Binding-site contacts:
Ligand atom O4 contacts residue ILE287 of chain 2.A at 3.2 Å.
Ligand atom O6 contacts residue GLN375 of chain 2.A at 3.3 Å.
Ligand atom C2 contacts residue ASN120 of chain 3.A at 2.5 Å.
Ligand atom O6 contacts residue LYS308 of chain 2.A at 2.9 Å (salt-bridge).
Ligand atom C8 contacts residue PHE372 of chain 2.A at 3.6 Å (hydrophobic).
Ligand atom C1 contacts residue ASN120 of chain 3.A at 1.4 Å.
Ligand atom C4 contacts residue GLU294 of chain 2.A at 3.6 Å.
Ligand atom O5 contacts residue GLY374 of chain 2.A at 3.3 Å.
Ligand atom O4 contacts residue GLU294 of chain 2.A at 2.9 Å (salt-bridge).
Ligand atom C8 contacts residue ARG140 of chain 3.A at 3.4 Å.
Ligand atom O3 contacts residue GLY312 of chain 2.A at 2.9 Å (h-bond).
Ligand atom O3 contacts residue ASP250 of chain 2.A at 2.9 Å (salt-bridge).
Ligand atom N2 contacts residue ASN120 of chain 3.A at 2.9 Å (h-bond).
Ligand atom C6 contacts residue PRO309 of chain 2.A at 3.6 Å (hydrophobic).
Ligand atom O5 contacts residue GLN375 of chain 2.A at 3.3 Å (h-bond).
Ligand atom C4 contacts residue ILE287 of chain 2.A at 3.6 Å (hydrophobic).
Ligand atom C3 contacts residue GLY312 of chain 2.A at 3.1 Å.
Ligand atom N2 contacts residue ARG140 of chain 3.A at 3.3 Å (salt-bridge).
Ligand atom O3 contacts residue ARG283 of chain 2.A at 2.9 Å (salt-bridge).
Ligand atom C6 contacts residue GLN311 of chain 2.A at 3.6 Å.
Ligand atom O2 contacts residue LEU296 of chain 2.A at 3.5 Å.
Ligand atom C3 contacts residue GLU294 of chain 2.A at 3.3 Å.
Ligand atom O5 contacts residue ASP250 of chain 2.A at 3.5 Å (salt-bridge).
Ligand atom O6 contacts residue ILE285 of chain 2.A at 2.7 Å (h-bond).
Ligand atom O2 contacts residue GLY312 of chain 2.A at 3.1 Å.
Ligand atom O3 contacts residue GLN311 of chain 2.A at 3.2 Å.
Ligand atom C6 contacts residue ILE285 of chain 2.A at 3.4 Å (hydrophobic).
Ligand atom O5 contacts residue ASN120 of chain 3.A at 2.4 Å (h-bond).
Ligand atom O3 contacts residue GLU294 of chain 2.A at 2.6 Å (salt-bridge).
Ligand atom O5 contacts residue ARG283 of chain 2.A at 3.2 Å (salt-bridge).
Ligand atom C6 contacts residue ASP250 of chain 2.A at 3.5 Å.
Ligand atom O6 contacts residue ASP250 of chain 2.A at 2.6 Å (salt-bridge).
Ligand atom C6 contacts residue LEU373 of chain 2.A at 3.3 Å (hydrophobic).
Ligand atom C6 contacts residue THR310 of chain 2.A at 3.6 Å.
Ligand atom O6 contacts residue THR310 of chain 2.A at 3.5 Å (h-bond).
Ligand atom C5 contacts residue ARG283 of chain 2.A at 3.6 Å.
Ligand atom O3 contacts residue ASN249 of chain 2.A at 2.7 Å (h-bond).
Ligand atom O4 contacts residue ARG247 of chain 2.A at 3.1 Å (salt-bridge).
Ligand atom O2 contacts residue ASN249 of chain 2.A at 3.0 Å (h-bond).
Ligand atom C7 contacts residue ASN120 of chain 3.A at 3.6 Å.

A protein and the small-molecule ligand that binds it are described below.
Small molecule (SMILES): CC(=O)N[C@H]1[C@H](O[C@H]2[C@H](O)[C@@H](NC(C)=O)CO[C@@H]2CO)O[C@H](CO)[C@@H](O[C@@H]2O[C@H](CO[C@H]3O[C@H](CO)[C@@H](O)[C@H](O)[C@@H]3O)[C@@H](O)[C@H](O[C@H]3O[C@H](CO)[C@@H](O)[C@H](O)[C@@H]3O[C@H]3O[C@H](CO)[C@@H](O)[C@H](O)[C@@H]3O[C@H]3O[C@H](CO)[C@@H](O)[C@H](O)[C@@H]3O)[C@@H]2O)[C@@H]1O

Sequence of chain 2.A:
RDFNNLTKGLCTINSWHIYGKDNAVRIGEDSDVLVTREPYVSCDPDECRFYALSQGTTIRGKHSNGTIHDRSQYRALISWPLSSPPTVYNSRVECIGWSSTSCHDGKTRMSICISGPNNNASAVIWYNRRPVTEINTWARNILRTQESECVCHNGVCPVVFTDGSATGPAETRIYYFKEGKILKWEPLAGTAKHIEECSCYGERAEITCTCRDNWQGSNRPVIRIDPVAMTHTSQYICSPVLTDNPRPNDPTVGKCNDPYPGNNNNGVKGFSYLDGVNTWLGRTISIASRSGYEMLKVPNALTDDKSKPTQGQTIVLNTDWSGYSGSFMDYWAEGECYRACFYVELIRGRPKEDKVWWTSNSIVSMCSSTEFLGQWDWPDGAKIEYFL

Sequence of chain 3.A:
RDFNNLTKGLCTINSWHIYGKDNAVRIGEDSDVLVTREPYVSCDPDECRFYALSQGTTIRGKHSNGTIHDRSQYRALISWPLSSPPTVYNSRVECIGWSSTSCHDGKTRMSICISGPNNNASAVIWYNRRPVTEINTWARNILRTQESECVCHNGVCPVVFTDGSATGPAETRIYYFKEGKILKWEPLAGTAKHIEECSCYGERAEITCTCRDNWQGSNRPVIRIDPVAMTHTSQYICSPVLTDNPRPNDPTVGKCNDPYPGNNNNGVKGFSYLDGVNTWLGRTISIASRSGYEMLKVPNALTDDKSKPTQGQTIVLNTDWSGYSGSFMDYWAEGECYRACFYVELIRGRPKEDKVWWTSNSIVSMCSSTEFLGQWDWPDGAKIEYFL